Sequence of chain 2.A:
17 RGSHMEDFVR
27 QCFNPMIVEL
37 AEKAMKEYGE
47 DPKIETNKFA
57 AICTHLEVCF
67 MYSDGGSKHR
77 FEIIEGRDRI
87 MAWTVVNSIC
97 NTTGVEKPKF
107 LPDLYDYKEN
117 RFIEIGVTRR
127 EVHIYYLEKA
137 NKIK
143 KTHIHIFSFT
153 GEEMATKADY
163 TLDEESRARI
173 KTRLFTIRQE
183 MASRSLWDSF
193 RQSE

A protein and the small-molecule ligand that binds it are described below.
Small molecule (SMILES): O=C(NCCOc1ccccc1)c1nc([C@@H]2CCCN2C(=O)CSc2ccccc2Cl)[nH]c(=O)c1O

Binding-site contacts:
Ligand atom C22 contacts residue TYR44 of chain 2.A at 3.9 Å (hydrophobic).
Ligand atom C14 contacts residue HIS61 of chain 2.A at 3.5 Å.
Ligand atom C20 contacts residue TYR44 of chain 2.A at 3.8 Å (hydrophobic).
Ligand atom O3 contacts residue MN1 of chain 2.C at 2.1 Å.
Ligand atom C12 contacts residue TYR44 of chain 2.A at 4.0 Å (hydrophobic).
Ligand atom C16 contacts residue ILE58 of chain 2.A at 3.6 Å (hydrophobic).
Ligand atom C14 contacts residue ALA57 of chain 2.A at 4.0 Å (hydrophobic).
Ligand atom C5 contacts residue MN1 of chain 2.C at 3.1 Å.
Ligand atom C2 contacts residue MN1 of chain 2.C at 3.6 Å.
Ligand atom C4 contacts residue TYR131 of chain 2.A at 3.8 Å (hydrophobic).
Ligand atom C3 contacts residue MN1 of chain 2.B at 3.0 Å.
Ligand atom C21 contacts residue MET41 of chain 2.A at 3.7 Å (hydrophobic).
Ligand atom O2 contacts residue HIS61 of chain 2.A at 3.1 Å (h-bond).
Ligand atom O3 contacts residue GLU81 of chain 2.A at 3.1 Å (salt-bridge).
Ligand atom CL1 contacts residue ILE58 of chain 2.A at 3.3 Å.
Ligand atom C13 contacts residue TYR44 of chain 2.A at 3.5 Å (hydrophobic).
Ligand atom O2 contacts residue GLU120 of chain 2.A at 2.9 Å (salt-bridge).
Ligand atom C4 contacts residue HIS61 of chain 2.A at 3.9 Å.
Ligand atom O1 contacts residue GLU120 of chain 2.A at 3.6 Å (salt-bridge).
Ligand atom C25 contacts residue TYR44 of chain 2.A at 4.0 Å (hydrophobic).
Ligand atom C3 contacts residue MN1 of chain 2.C at 3.2 Å.
Ligand atom C3 contacts residue GLU120 of chain 2.A at 3.9 Å.
Ligand atom O1 contacts residue HIS61 of chain 2.A at 3.3 Å.
Ligand atom O2 contacts residue ILE121 of chain 2.A at 3.1 Å (h-bond).
Ligand atom C4 contacts residue MN1 of chain 2.B at 2.9 Å.
Ligand atom O1 contacts residue MN1 of chain 2.B at 2.4 Å.
Ligand atom N2 contacts residue TYR131 of chain 2.A at 3.4 Å (h-bond).
Ligand atom C4 contacts residue GLU120 of chain 2.A at 3.6 Å.
Ligand atom O1 contacts residue GLU81 of chain 2.A at 3.5 Å (salt-bridge).
Ligand atom O1 contacts residue MN1 of chain 2.C at 2.0 Å.
Ligand atom C15 contacts residue HIS61 of chain 2.A at 3.3 Å.
Ligand atom C18 contacts residue ALA57 of chain 2.A at 4.0 Å (hydrophobic).
Ligand atom C20 contacts residue GLU46 of chain 2.A at 3.8 Å.
Ligand atom O1 contacts residue ASP109 of chain 2.A at 2.9 Å (salt-bridge).
Ligand atom O2 contacts residue TYR131 of chain 2.A at 3.4 Å (h-bond).
Ligand atom C21 contacts residue ALA40 of chain 2.A at 3.8 Å (hydrophobic).
Ligand atom O2 contacts residue MN1 of chain 2.B at 2.1 Å.
Ligand atom S1 contacts residue ILE58 of chain 2.A at 3.5 Å.
Ligand atom C19 contacts residue ALA57 of chain 2.A at 3.8 Å (hydrophobic).
Ligand atom C17 contacts residue ILE58 of chain 2.A at 3.7 Å (hydrophobic).